Binding-site contacts:
Ligand atom OXT contacts residue TYR1040 of chain 1.G at 4.0 Å.
Ligand atom N contacts residue TYR1040 of chain 1.G at 2.6 Å (h-bond).
Ligand atom CD contacts residue GLU892 of chain 1.G at 3.9 Å.
Ligand atom CG contacts residue GLU892 of chain 1.G at 4.3 Å.
Ligand atom CD contacts residue LEU895 of chain 1.G at 4.3 Å (hydrophobic).
Ligand atom O contacts residue ASP1041 of chain 1.G at 3.3 Å.
Ligand atom C contacts residue THR1042 of chain 1.G at 3.5 Å.
Ligand atom CD contacts residue VAL893 of chain 1.G at 4.1 Å (hydrophobic).
Ligand atom CD contacts residue GLU783 of chain 1.G at 3.3 Å.
Ligand atom CB contacts residue LEU907 of chain 1.G at 3.9 Å (hydrophobic).
Ligand atom CB contacts residue GLU783 of chain 1.G at 4.0 Å.
Ligand atom O contacts residue THR1043 of chain 1.G at 4.3 Å.
Ligand atom CG contacts residue GLU783 of chain 1.G at 4.2 Å.
Ligand atom N contacts residue HIS1039 of chain 1.G at 4.3 Å.
Ligand atom NE contacts residue GLU892 of chain 1.G at 2.9 Å (salt-bridge).
Ligand atom NE contacts residue GLU783 of chain 1.G at 2.6 Å (salt-bridge).
Ligand atom CA contacts residue TYR1040 of chain 1.G at 3.7 Å (hydrophobic).
Ligand atom NE contacts residue ASP791 of chain 1.G at 3.1 Å (salt-bridge).
Ligand atom CD contacts residue ASP791 of chain 1.G at 3.2 Å.
Ligand atom N contacts residue ASP1041 of chain 1.G at 3.6 Å (salt-bridge).
Ligand atom C contacts residue LEU907 of chain 1.G at 3.8 Å (hydrophobic).
Ligand atom CG contacts residue LEU907 of chain 1.G at 4.1 Å (hydrophobic).
Ligand atom OXT contacts residue ASP1041 of chain 1.G at 4.4 Å.
Ligand atom CG contacts residue LEU895 of chain 1.G at 4.0 Å (hydrophobic).
Ligand atom OXT contacts residue LEU907 of chain 1.G at 3.7 Å.
Ligand atom NE contacts residue LEU907 of chain 1.G at 4.4 Å.
Ligand atom NE contacts residue SER792 of chain 1.G at 4.2 Å.
Ligand atom NE contacts residue VAL893 of chain 1.G at 4.3 Å.
Ligand atom NE contacts residue ALA793 of chain 1.G at 3.8 Å.
Ligand atom C contacts residue ASP1041 of chain 1.G at 4.0 Å.
Ligand atom C contacts residue TYR1040 of chain 1.G at 3.8 Å (hydrophobic).
Ligand atom O contacts residue TYR1040 of chain 1.G at 3.9 Å.
Ligand atom CA contacts residue LEU907 of chain 1.G at 4.5 Å (hydrophobic).
Ligand atom OXT contacts residue THR1042 of chain 1.G at 2.7 Å (h-bond).
Ligand atom O contacts residue THR1042 of chain 1.G at 2.9 Å (h-bond).
Ligand atom CD contacts residue LEU907 of chain 1.G at 3.5 Å (hydrophobic).
Ligand atom O contacts residue LEU907 of chain 1.G at 3.9 Å.

Sequence of chain 1.G:
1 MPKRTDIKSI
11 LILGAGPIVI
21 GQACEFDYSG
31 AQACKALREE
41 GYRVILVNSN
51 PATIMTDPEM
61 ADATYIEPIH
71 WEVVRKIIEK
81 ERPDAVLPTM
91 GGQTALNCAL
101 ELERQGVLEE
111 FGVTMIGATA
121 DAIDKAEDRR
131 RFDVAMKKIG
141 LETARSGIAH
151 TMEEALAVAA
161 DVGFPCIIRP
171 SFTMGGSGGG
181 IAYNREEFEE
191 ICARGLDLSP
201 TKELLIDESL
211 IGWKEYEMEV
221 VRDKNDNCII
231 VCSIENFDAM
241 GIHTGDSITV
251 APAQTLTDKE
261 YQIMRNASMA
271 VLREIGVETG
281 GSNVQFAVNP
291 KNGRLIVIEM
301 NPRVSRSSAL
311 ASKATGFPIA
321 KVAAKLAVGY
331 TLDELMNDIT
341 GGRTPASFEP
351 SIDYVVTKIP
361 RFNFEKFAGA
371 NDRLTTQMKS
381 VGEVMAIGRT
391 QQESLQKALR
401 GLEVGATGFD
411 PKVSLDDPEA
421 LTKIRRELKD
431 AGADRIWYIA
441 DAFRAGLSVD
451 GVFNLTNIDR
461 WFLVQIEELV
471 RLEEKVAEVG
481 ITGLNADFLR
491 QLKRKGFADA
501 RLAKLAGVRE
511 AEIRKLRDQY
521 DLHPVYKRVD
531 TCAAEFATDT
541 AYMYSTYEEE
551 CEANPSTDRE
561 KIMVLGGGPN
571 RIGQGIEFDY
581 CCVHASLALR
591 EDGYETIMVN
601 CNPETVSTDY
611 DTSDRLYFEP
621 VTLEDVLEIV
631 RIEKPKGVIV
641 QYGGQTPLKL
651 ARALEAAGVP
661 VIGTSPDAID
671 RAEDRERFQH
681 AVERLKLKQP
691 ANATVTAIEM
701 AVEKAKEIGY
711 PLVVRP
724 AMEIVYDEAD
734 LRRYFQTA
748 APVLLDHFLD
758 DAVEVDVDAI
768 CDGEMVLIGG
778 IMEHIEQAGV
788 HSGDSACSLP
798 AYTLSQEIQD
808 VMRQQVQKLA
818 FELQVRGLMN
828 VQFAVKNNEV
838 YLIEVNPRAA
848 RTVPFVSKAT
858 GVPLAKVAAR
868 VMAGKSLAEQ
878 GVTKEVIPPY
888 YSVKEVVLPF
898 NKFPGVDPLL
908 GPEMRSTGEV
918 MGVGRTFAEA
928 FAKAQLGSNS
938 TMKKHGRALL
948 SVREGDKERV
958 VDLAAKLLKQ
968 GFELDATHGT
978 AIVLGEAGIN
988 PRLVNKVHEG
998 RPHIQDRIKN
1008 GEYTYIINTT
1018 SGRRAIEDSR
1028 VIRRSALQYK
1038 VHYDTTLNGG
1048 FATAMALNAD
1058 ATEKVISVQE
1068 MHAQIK

This protein binds this small molecule.
Small molecule (SMILES): NCCC[C@H](N)C(=O)O